A small-molecule ligand and the protein it binds are described below.
Small molecule (SMILES): CC(=O)N[C@H]1[C@H](O[C@H]2[C@H](O)[C@@H](NC(C)=O)CO[C@@H]2CO)O[C@H](CO)[C@@H](O)[C@@H]1O

Sequence of chain 1.A:
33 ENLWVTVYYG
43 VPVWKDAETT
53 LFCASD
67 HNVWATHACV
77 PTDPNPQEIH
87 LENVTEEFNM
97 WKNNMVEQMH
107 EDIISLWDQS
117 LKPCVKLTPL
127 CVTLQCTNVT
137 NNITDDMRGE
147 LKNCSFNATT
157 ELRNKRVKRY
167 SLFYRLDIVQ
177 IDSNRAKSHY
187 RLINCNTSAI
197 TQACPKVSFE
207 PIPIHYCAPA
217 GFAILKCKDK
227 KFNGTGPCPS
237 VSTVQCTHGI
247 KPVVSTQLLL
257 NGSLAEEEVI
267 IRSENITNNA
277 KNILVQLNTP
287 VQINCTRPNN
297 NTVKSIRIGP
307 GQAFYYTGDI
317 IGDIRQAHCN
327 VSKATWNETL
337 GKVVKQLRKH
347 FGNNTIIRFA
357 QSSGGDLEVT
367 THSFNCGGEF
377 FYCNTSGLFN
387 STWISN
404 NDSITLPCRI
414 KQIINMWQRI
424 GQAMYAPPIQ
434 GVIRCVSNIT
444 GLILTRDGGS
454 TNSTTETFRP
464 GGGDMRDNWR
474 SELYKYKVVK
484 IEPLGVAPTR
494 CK

Binding-site contacts:
Ligand atom C5 contacts residue ASN441 of chain 1.A at 3.8 Å.
Ligand atom N2 contacts residue ASN441 of chain 1.A at 3.0 Å (h-bond).
Ligand atom C1 contacts residue ASN441 of chain 1.A at 1.5 Å.
Ligand atom C8 contacts residue ASN441 of chain 1.A at 3.9 Å.
Ligand atom C4 contacts residue ASN441 of chain 1.A at 4.4 Å.
Ligand atom C8 contacts residue NAG1 of chain 1.S at 3.3 Å.
Ligand atom O7 contacts residue ASN441 of chain 1.A at 3.6 Å.
Ligand atom C3 contacts residue ASN441 of chain 1.A at 3.9 Å.
Ligand atom C7 contacts residue ASN441 of chain 1.A at 3.5 Å.
Ligand atom O5 contacts residue ASN441 of chain 1.A at 2.5 Å (h-bond).
Ligand atom O5 contacts residue PRO286 of chain 1.A at 4.4 Å.
Ligand atom C2 contacts residue ASN441 of chain 1.A at 2.5 Å.
Ligand atom C7 contacts residue ASN257 of chain 1.A at 4.4 Å.
Ligand atom C8 contacts residue ASN257 of chain 1.A at 3.4 Å.